The small molecule below binds the protein below.
Small molecule (SMILES): CC(C)n1ncc2c(=O)[nH]c([C@@H]3CN(Cc4ccccc4)C[C@H]3C)nc21

Sequence of chain 1.A:
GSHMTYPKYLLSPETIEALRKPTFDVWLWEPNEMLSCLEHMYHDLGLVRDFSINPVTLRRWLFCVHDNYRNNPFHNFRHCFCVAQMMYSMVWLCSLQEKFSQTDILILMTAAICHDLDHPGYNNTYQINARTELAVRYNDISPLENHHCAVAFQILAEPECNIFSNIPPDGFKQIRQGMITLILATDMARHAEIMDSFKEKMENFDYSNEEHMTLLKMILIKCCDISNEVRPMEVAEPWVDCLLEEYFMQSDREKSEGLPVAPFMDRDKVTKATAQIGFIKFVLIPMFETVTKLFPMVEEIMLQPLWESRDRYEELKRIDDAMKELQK

Binding-site contacts:
Ligand atom C28 contacts residue LEU243 of chain 1.A at 3.8 Å (hydrophobic).
Ligand atom C6 contacts residue ILE226 of chain 1.A at 4.1 Å (hydrophobic).
Ligand atom C7 contacts residue LEU243 of chain 1.A at 3.8 Å (hydrophobic).
Ligand atom C8 contacts residue GLN276 of chain 1.A at 3.6 Å.
Ligand atom N12 contacts residue LEU243 of chain 1.A at 3.1 Å.
Ligand atom C3 contacts residue MET188 of chain 1.A at 4.0 Å (hydrophobic).
Ligand atom C21 contacts residue PHE279 of chain 1.A at 4.0 Å (hydrophobic).
Ligand atom C7 contacts residue PHE279 of chain 1.A at 3.4 Å (hydrophobic).
Ligand atom C28 contacts residue LEU244 of chain 1.A at 3.8 Å (hydrophobic).
Ligand atom C18 contacts residue PHE264 of chain 1.A at 3.9 Å (hydrophobic).
Ligand atom C28 contacts residue TYR247 of chain 1.A at 4.0 Å (hydrophobic).
Ligand atom C2 contacts residue TYR247 of chain 1.A at 3.6 Å (hydrophobic).
Ligand atom O9 contacts residue PHE279 of chain 1.A at 3.7 Å.
Ligand atom C11 contacts residue PHE279 of chain 1.A at 4.1 Å (hydrophobic).
Ligand atom C13 contacts residue LEU243 of chain 1.A at 3.2 Å (hydrophobic).
Ligand atom N10 contacts residue PHE279 of chain 1.A at 3.5 Å.
Ligand atom N5 contacts residue ILE226 of chain 1.A at 3.8 Å.
Ligand atom C2 contacts residue LEU243 of chain 1.A at 3.9 Å (hydrophobic).
Ligand atom C14 contacts residue GLN276 of chain 1.A at 3.4 Å.
Ligand atom N4 contacts residue PHE279 of chain 1.A at 4.0 Å.
Ligand atom C25 contacts residue TYR247 of chain 1.A at 3.8 Å (hydrophobic).
Ligand atom C8 contacts residue PHE279 of chain 1.A at 3.4 Å (hydrophobic).
Ligand atom N12 contacts residue PHE279 of chain 1.A at 4.1 Å.
Ligand atom C6 contacts residue PHE279 of chain 1.A at 3.9 Å (hydrophobic).
Ligand atom C20 contacts residue PHE279 of chain 1.A at 4.0 Å (hydrophobic).
Ligand atom C22 contacts residue PHE279 of chain 1.A at 4.1 Å (hydrophobic).
Ligand atom N10 contacts residue LEU243 of chain 1.A at 4.0 Å.
Ligand atom C13 contacts residue PHE279 of chain 1.A at 3.7 Å (hydrophobic).
Ligand atom C22 contacts residue VAL283 of chain 1.A at 3.7 Å (hydrophobic).
Ligand atom C26 contacts residue LEU243 of chain 1.A at 3.8 Å (hydrophobic).
Ligand atom C26 contacts residue TYR247 of chain 1.A at 3.7 Å (hydrophobic).
Ligand atom O9 contacts residue GLN276 of chain 1.A at 2.9 Å (h-bond).
Ligand atom C21 contacts residue VAL283 of chain 1.A at 3.9 Å (hydrophobic).
Ligand atom C11 contacts residue GLN276 of chain 1.A at 3.4 Å.
Ligand atom C16 contacts residue PHE279 of chain 1.A at 3.6 Å (hydrophobic).
Ligand atom C11 contacts residue LEU243 of chain 1.A at 3.5 Å (hydrophobic).
Ligand atom N10 contacts residue GLN276 of chain 1.A at 2.7 Å (h-bond).
Ligand atom C1 contacts residue TYR247 of chain 1.A at 3.9 Å (hydrophobic).
Ligand atom N4 contacts residue LEU243 of chain 1.A at 3.6 Å.
Ligand atom C25 contacts residue PHE264 of chain 1.A at 3.8 Å (hydrophobic).